Binding-site contacts:
Ligand atom C2 contacts residue GLU531 of chain 1.B at 3.9 Å.
Ligand atom O5 contacts residue THR394 of chain 1.B at 4.0 Å.
Ligand atom C1 contacts residue GLU531 of chain 1.B at 4.0 Å.
Ligand atom C5 contacts residue GLU531 of chain 1.B at 3.8 Å.
Ligand atom C4 contacts residue GLU531 of chain 1.B at 3.8 Å.
Ligand atom C1 contacts residue ASN392 of chain 1.B at 1.4 Å.
Ligand atom O6 contacts residue GLU531 of chain 1.B at 2.7 Å (salt-bridge).
Ligand atom C3 contacts residue GLU531 of chain 1.B at 4.3 Å.
Ligand atom C3 contacts residue ASN392 of chain 1.B at 3.7 Å.
Ligand atom C4 contacts residue ASN392 of chain 1.B at 4.2 Å.
Ligand atom O5 contacts residue ALA395 of chain 1.B at 3.4 Å.
Ligand atom C6 contacts residue ALA395 of chain 1.B at 3.8 Å (hydrophobic).
Ligand atom O5 contacts residue ASN392 of chain 1.B at 2.3 Å (h-bond).
Ligand atom C2 contacts residue ASN392 of chain 1.B at 2.4 Å.
Ligand atom C1 contacts residue THR394 of chain 1.B at 4.2 Å.
Ligand atom C1 contacts residue ALA395 of chain 1.B at 4.3 Å (hydrophobic).
Ligand atom C7 contacts residue ASN392 of chain 1.B at 3.7 Å.
Ligand atom C5 contacts residue ASN392 of chain 1.B at 3.6 Å.
Ligand atom N2 contacts residue ASN392 of chain 1.B at 2.9 Å (h-bond).
Ligand atom C5 contacts residue ALA395 of chain 1.B at 4.1 Å (hydrophobic).
Ligand atom C6 contacts residue GLU531 of chain 1.B at 3.8 Å.
Ligand atom C6 contacts residue THR394 of chain 1.B at 4.1 Å.
Ligand atom O5 contacts residue GLU531 of chain 1.B at 3.2 Å (salt-bridge).
Ligand atom C5 contacts residue THR394 of chain 1.B at 3.9 Å.
Ligand atom O7 contacts residue ASN392 of chain 1.B at 3.9 Å.
Ligand atom O6 contacts residue LEU532 of chain 1.B at 3.5 Å.
Ligand atom O6 contacts residue ALA395 of chain 1.B at 3.9 Å.
Ligand atom C6 contacts residue LEU532 of chain 1.B at 4.1 Å (hydrophobic).

The protein below binds the small molecule below.
Small molecule (SMILES): CC(=O)N[C@@H]1[C@@H](O)[C@H](O)[C@@H](CO)O[C@H]1O

Sequence of chain 1.B:
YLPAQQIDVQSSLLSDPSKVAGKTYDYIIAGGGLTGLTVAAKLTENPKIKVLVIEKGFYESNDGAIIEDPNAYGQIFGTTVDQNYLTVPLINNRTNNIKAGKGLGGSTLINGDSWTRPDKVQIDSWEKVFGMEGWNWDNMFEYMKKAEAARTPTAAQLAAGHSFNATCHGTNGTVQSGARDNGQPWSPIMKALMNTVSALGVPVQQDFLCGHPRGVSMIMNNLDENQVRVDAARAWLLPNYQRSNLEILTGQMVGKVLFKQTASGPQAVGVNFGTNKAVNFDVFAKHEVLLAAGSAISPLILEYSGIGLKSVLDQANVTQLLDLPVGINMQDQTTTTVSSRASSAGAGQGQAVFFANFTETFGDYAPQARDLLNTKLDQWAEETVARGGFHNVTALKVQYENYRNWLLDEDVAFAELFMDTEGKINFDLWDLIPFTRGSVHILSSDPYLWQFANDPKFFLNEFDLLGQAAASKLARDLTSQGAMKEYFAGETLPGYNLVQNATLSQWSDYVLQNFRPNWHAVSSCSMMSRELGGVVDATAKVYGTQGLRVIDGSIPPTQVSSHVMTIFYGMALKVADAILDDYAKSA